A small-molecule ligand and the protein it binds are described below.
Small molecule (SMILES): CCC(CC)O[C@@H]1C=C(C(=O)O)C[C@H](n2cc(CO)nn2)[C@H]1NC(C)=O

Binding-site contacts:
Ligand atom C10 contacts residue GLU38 of chain 1.C at 3.6 Å.
Ligand atom C4 contacts residue SER166 of chain 1.C at 3.8 Å.
Ligand atom N4 contacts residue LYS69 of chain 1.C at 3.6 Å.
Ligand atom O4 contacts residue ARG37 of chain 1.C at 3.6 Å.
Ligand atom C17 contacts residue ARG212 of chain 1.C at 3.9 Å.
Ligand atom C2 contacts residue GLU196 of chain 1.C at 3.7 Å.
Ligand atom C16 contacts residue ARG75 of chain 1.C at 3.4 Å.
Ligand atom C1 contacts residue ASN214 of chain 1.C at 3.7 Å.
Ligand atom C5 contacts residue ARG144 of chain 1.C at 3.7 Å.
Ligand atom O3 contacts residue ARG75 of chain 1.C at 3.2 Å.
Ligand atom N3 contacts residue ASP70 of chain 1.C at 3.0 Å (salt-bridge).
Ligand atom C6 contacts residue GLU197 of chain 1.C at 3.5 Å.
Ligand atom C16 contacts residue ASP70 of chain 1.C at 3.4 Å.
Ligand atom O3 contacts residue LEU53 of chain 1.C at 3.9 Å.
Ligand atom O5 contacts residue ARG287 of chain 1.C at 2.9 Å (salt-bridge).
Ligand atom C7 contacts residue ARG212 of chain 1.C at 3.8 Å.
Ligand atom O3 contacts residue TRP98 of chain 1.C at 2.6 Å (h-bond).
Ligand atom C1 contacts residue GLU196 of chain 1.C at 3.7 Å.
Ligand atom C9 contacts residue TYR321 of chain 1.C at 3.8 Å (hydrophobic).
Ligand atom N3 contacts residue LYS69 of chain 1.C at 3.6 Å.
Ligand atom C17 contacts residue TYR321 of chain 1.C at 3.3 Å (hydrophobic).
Ligand atom O5 contacts residue ARG212 of chain 1.C at 2.9 Å (salt-bridge).
Ligand atom O4 contacts residue TYR321 of chain 1.C at 3.7 Å.
Ligand atom C10 contacts residue TYR321 of chain 1.C at 3.9 Å (hydrophobic).
Ligand atom C4 contacts residue ARG144 of chain 1.C at 3.6 Å.
Ligand atom N4 contacts residue ASP70 of chain 1.C at 3.9 Å.
Ligand atom C14 contacts residue GLU38 of chain 1.C at 3.1 Å.
Ligand atom C16 contacts residue TRP98 of chain 1.C at 4.0 Å (hydrophobic).
Ligand atom C17 contacts residue ARG287 of chain 1.C at 3.5 Å.
Ligand atom O3 contacts residue ASP70 of chain 1.C at 3.8 Å.
Ligand atom C7 contacts residue TYR321 of chain 1.C at 3.4 Å (hydrophobic).
Ligand atom N2 contacts residue GLU38 of chain 1.C at 3.6 Å.
Ligand atom C8 contacts residue TYR321 of chain 1.C at 3.1 Å (hydrophobic).
Ligand atom C6 contacts residue TYR321 of chain 1.C at 3.9 Å (hydrophobic).
Ligand atom C7 contacts residue GLU197 of chain 1.C at 4.0 Å.
Ligand atom O4 contacts residue ARG287 of chain 1.C at 2.9 Å (salt-bridge).
Ligand atom O5 contacts residue TYR321 of chain 1.C at 3.6 Å (h-bond).
Ligand atom C2 contacts residue GLU197 of chain 1.C at 3.7 Å.
Ligand atom O2 contacts residue ARG71 of chain 1.C at 2.9 Å (salt-bridge).
Ligand atom C1 contacts residue ARG212 of chain 1.C at 3.7 Å.

Sequence of chain 1.C:
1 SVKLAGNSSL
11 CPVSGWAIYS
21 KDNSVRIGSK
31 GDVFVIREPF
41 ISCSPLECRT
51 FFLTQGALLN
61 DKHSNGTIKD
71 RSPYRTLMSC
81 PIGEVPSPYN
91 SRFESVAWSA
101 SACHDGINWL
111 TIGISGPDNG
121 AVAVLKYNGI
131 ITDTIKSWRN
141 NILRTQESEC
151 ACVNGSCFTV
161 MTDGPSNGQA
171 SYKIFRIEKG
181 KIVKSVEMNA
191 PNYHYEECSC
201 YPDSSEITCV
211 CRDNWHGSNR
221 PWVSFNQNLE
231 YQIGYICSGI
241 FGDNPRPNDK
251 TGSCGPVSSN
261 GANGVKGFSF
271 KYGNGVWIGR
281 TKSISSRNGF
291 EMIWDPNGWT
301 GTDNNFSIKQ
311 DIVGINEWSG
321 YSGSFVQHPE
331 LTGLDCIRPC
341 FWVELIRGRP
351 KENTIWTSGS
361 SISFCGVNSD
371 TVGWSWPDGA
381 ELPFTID